Binding-site contacts:
Ligand atom C5 contacts residue ASN259 of chain 1.E at 3.6 Å.
Ligand atom O5 contacts residue ASN259 of chain 1.E at 2.3 Å (h-bond).
Ligand atom C2 contacts residue ASN259 of chain 1.E at 2.4 Å.
Ligand atom C1 contacts residue ASN259 of chain 1.E at 1.4 Å.
Ligand atom N2 contacts residue ASN259 of chain 1.E at 3.0 Å (h-bond).
Ligand atom O7 contacts residue LYS181 of chain 1.D at 4.3 Å.
Ligand atom O6 contacts residue LYS115 of chain 1.D at 3.5 Å (salt-bridge).
Ligand atom C3 contacts residue ASN259 of chain 1.E at 3.7 Å.
Ligand atom O7 contacts residue ASN259 of chain 1.E at 2.7 Å (h-bond).
Ligand atom C6 contacts residue THR116 of chain 1.D at 4.5 Å.
Ligand atom C6 contacts residue LYS115 of chain 1.D at 4.3 Å.
Ligand atom O5 contacts residue THR116 of chain 1.D at 3.8 Å.
Ligand atom C4 contacts residue ASN259 of chain 1.E at 4.1 Å.
Ligand atom C8 contacts residue ASN259 of chain 1.E at 4.4 Å.
Ligand atom O6 contacts residue THR116 of chain 1.D at 3.2 Å (h-bond).
Ligand atom O7 contacts residue GLU117 of chain 1.D at 4.3 Å.
Ligand atom O6 contacts residue ASN259 of chain 1.E at 4.4 Å.
Ligand atom C7 contacts residue ASN259 of chain 1.E at 3.1 Å.

This small molecule binds to this protein.
Small molecule (SMILES): CC(=O)N[C@@H]1[C@@H](O)[C@H](O)[C@@H](CO)O[C@H]1O

Sequence of chain 1.D:
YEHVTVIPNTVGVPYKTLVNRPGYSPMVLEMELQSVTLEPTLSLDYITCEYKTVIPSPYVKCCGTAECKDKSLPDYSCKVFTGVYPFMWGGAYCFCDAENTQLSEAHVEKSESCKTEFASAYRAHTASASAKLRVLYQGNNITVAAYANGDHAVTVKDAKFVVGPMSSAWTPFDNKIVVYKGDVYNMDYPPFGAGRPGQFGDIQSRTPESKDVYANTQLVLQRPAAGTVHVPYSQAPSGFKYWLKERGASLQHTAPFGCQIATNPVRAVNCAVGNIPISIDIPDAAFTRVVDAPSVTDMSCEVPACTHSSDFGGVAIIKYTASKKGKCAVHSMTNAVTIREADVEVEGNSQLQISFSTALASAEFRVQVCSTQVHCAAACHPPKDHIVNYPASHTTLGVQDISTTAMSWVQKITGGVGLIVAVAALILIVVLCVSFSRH

Sequence of chain 1.E:
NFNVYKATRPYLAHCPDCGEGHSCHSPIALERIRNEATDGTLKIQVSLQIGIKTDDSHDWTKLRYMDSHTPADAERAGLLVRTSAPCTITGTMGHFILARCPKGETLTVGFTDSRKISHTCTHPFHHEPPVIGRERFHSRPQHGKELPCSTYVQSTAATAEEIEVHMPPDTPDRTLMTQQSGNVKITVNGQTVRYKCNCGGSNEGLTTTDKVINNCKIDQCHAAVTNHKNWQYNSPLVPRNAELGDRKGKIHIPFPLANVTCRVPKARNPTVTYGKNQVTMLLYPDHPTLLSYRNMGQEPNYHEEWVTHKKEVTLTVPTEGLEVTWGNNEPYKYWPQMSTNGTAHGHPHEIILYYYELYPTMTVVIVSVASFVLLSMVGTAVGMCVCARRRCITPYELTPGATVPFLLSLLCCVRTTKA